Sequence of chain 1.B:
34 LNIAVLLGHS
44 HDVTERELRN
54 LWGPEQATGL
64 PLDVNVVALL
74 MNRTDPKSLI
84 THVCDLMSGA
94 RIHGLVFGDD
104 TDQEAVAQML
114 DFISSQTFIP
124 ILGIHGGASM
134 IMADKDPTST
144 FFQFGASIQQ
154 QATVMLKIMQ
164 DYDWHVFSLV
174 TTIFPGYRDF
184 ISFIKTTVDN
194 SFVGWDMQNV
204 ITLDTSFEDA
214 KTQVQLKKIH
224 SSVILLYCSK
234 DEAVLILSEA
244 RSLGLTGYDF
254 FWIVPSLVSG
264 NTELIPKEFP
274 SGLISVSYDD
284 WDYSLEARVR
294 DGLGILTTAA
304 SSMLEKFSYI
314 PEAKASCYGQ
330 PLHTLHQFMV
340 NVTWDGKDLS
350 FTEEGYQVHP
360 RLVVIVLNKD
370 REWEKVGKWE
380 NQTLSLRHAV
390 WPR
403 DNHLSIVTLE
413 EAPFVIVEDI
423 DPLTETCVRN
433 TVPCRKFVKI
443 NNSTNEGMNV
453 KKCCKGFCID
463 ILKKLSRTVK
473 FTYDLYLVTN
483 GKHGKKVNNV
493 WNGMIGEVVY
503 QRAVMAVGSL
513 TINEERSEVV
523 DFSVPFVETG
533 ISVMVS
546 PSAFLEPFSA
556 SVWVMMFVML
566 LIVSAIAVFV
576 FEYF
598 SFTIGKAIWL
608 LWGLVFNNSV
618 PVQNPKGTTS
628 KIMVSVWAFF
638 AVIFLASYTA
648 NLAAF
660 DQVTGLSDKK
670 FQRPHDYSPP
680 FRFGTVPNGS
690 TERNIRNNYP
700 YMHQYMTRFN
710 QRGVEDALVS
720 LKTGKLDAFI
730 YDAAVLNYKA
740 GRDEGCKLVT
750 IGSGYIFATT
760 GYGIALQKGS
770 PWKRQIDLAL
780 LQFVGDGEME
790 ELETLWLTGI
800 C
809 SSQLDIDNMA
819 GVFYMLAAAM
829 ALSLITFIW

Binding-site contacts:
Ligand atom O7 contacts residue ASN443 of chain 1.B at 3.0 Å (h-bond).
Ligand atom O6 contacts residue SER445 of chain 1.B at 4.4 Å.
Ligand atom C7 contacts residue ASN443 of chain 1.B at 3.4 Å.
Ligand atom C6 contacts residue SER445 of chain 1.B at 4.1 Å.
Ligand atom C2 contacts residue SER445 of chain 1.B at 4.2 Å.
Ligand atom C7 contacts residue THR446 of chain 1.B at 4.5 Å.
Ligand atom C1 contacts residue SER445 of chain 1.B at 4.0 Å.
Ligand atom C8 contacts residue ASN443 of chain 1.B at 4.5 Å.
Ligand atom O7 contacts residue ILE442 of chain 1.B at 3.3 Å.
Ligand atom C3 contacts residue ASN443 of chain 1.B at 3.9 Å.
Ligand atom C4 contacts residue ASN443 of chain 1.B at 4.3 Å.
Ligand atom O3 contacts residue THR446 of chain 1.B at 4.1 Å.
Ligand atom C4 contacts residue SER445 of chain 1.B at 4.2 Å.
Ligand atom C2 contacts residue ASN443 of chain 1.B at 2.6 Å.
Ligand atom C1 contacts residue ASN443 of chain 1.B at 1.5 Å.
Ligand atom C2 contacts residue THR446 of chain 1.B at 3.8 Å.
Ligand atom O5 contacts residue ASN443 of chain 1.B at 2.3 Å (h-bond).
Ligand atom N2 contacts residue ASN443 of chain 1.B at 3.0 Å (h-bond).
Ligand atom C5 contacts residue ASN443 of chain 1.B at 3.7 Å.
Ligand atom O5 contacts residue SER445 of chain 1.B at 3.4 Å.
Ligand atom N2 contacts residue THR446 of chain 1.B at 3.5 Å.
Ligand atom C5 contacts residue SER445 of chain 1.B at 4.2 Å.

This small molecule binds to this protein.
Small molecule (SMILES): CC(=O)N[C@@H]1[C@@H](O)[C@H](O)[C@@H](CO)O[C@H]1O